Sequence of chain 52.E:
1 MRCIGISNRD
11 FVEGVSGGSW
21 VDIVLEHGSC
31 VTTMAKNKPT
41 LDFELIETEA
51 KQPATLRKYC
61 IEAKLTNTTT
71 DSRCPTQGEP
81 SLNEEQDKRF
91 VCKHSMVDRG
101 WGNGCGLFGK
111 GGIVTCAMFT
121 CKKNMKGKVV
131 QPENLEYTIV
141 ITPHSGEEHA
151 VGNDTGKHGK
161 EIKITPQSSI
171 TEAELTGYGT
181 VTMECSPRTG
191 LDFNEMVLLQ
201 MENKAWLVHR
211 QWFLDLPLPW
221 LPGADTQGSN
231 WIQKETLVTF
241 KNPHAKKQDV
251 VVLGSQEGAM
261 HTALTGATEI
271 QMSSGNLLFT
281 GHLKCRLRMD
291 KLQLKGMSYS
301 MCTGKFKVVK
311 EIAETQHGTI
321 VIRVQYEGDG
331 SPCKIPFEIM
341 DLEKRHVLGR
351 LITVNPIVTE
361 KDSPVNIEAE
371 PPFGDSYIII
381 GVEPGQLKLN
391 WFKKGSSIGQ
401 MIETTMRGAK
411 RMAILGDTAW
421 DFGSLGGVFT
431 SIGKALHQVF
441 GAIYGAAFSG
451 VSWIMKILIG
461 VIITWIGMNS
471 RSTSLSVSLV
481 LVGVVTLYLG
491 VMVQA

This small molecule binds to this protein.
Small molecule (SMILES): CC(=O)N[C@H]1[C@H](O[C@H]2[C@H](O)[C@@H](NC(C)=O)CO[C@@H]2CO)O[C@H](CO)[C@@H](O)[C@@H]1O

Binding-site contacts:
Ligand atom C4 contacts residue ASN153 of chain 52.C at 4.2 Å.
Ligand atom N2 contacts residue ASN153 of chain 52.C at 3.2 Å (h-bond).
Ligand atom O6 contacts residue HIS149 of chain 52.C at 3.6 Å.
Ligand atom C8 contacts residue TRP101 of chain 52.E at 4.4 Å (hydrophobic).
Ligand atom O5 contacts residue HIS158 of chain 52.C at 3.2 Å.
Ligand atom C2 contacts residue HIS149 of chain 52.C at 3.6 Å.
Ligand atom O5 contacts residue ASN153 of chain 52.C at 2.2 Å (h-bond).
Ligand atom C1 contacts residue HIS149 of chain 52.C at 3.7 Å.
Ligand atom C8 contacts residue ALA150 of chain 52.C at 4.5 Å (hydrophobic).
Ligand atom C7 contacts residue TRP101 of chain 52.E at 4.3 Å (hydrophobic).
Ligand atom C1 contacts residue ASN153 of chain 52.C at 1.4 Å.
Ligand atom C1 contacts residue HIS158 of chain 52.C at 4.1 Å.
Ligand atom C8 contacts residue HIS149 of chain 52.C at 3.5 Å.
Ligand atom C6 contacts residue GLY156 of chain 52.C at 3.8 Å.
Ligand atom O5 contacts residue GLY156 of chain 52.C at 3.9 Å.
Ligand atom O5 contacts residue THR155 of chain 52.C at 3.8 Å.
Ligand atom C5 contacts residue HIS149 of chain 52.C at 3.6 Å.
Ligand atom O7 contacts residue GLY102 of chain 52.E at 3.0 Å (h-bond).
Ligand atom C3 contacts residue HIS149 of chain 52.C at 4.3 Å.
Ligand atom C7 contacts residue ASN153 of chain 52.C at 3.6 Å.
Ligand atom O7 contacts residue ASN153 of chain 52.C at 4.0 Å.
Ligand atom C4 contacts residue HIS149 of chain 52.C at 3.7 Å.
Ligand atom C8 contacts residue ASN153 of chain 52.C at 3.9 Å.
Ligand atom O3 contacts residue HIS149 of chain 52.C at 4.2 Å.
Ligand atom O7 contacts residue ASN103 of chain 52.E at 4.5 Å.
Ligand atom O5 contacts residue HIS149 of chain 52.C at 3.8 Å.
Ligand atom C6 contacts residue HIS158 of chain 52.C at 3.9 Å.
Ligand atom O7 contacts residue TRP101 of chain 52.E at 3.4 Å (h-bond).
Ligand atom C7 contacts residue GLY102 of chain 52.E at 4.0 Å.
Ligand atom C1 contacts residue THR155 of chain 52.C at 3.7 Å.
Ligand atom C5 contacts residue HIS158 of chain 52.C at 4.2 Å.
Ligand atom C2 contacts residue ASN153 of chain 52.C at 2.6 Å.
Ligand atom C3 contacts residue ASN153 of chain 52.C at 3.9 Å.
Ligand atom C5 contacts residue ASN153 of chain 52.C at 3.6 Å.
Ligand atom C6 contacts residue HIS149 of chain 52.C at 4.1 Å.
Ligand atom C5 contacts residue GLY156 of chain 52.C at 4.0 Å.
Ligand atom O6 contacts residue HIS158 of chain 52.C at 3.4 Å.

Sequence of chain 52.C:
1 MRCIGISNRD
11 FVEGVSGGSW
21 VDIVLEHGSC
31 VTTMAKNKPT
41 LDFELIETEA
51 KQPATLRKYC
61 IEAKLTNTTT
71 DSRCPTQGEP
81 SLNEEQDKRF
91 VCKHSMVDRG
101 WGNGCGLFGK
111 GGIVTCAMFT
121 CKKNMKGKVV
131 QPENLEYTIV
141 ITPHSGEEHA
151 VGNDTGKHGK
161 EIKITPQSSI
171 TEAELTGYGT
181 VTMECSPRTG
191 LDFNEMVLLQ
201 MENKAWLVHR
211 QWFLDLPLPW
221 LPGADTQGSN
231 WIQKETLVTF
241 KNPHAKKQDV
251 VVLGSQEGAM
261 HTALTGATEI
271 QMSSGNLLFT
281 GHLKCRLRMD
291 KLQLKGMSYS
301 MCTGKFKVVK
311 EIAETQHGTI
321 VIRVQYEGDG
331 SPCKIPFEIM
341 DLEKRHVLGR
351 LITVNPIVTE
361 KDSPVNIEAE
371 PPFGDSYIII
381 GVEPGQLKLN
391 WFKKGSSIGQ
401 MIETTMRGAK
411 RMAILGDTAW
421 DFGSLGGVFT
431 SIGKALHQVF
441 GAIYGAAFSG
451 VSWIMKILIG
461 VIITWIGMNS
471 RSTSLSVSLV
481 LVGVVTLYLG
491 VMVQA